The protein below binds the small molecule below.
Small molecule (SMILES): CC(=O)N[C@H]1[C@H](O[C@H]2[C@H](O)[C@@H](NC(C)=O)CO[C@@H]2CO)O[C@H](CO)[C@@H](O[C@@H]2O[C@H](CO)[C@@H](O)[C@H](O)[C@@H]2O)[C@@H]1O

Binding-site contacts:
Ligand atom O7 contacts residue ASN77 of chain 51.F at 3.4 Å (h-bond).
Ligand atom N2 contacts residue GLY75 of chain 51.F at 2.6 Å (h-bond).
Ligand atom C3 contacts residue GLY75 of chain 51.F at 4.4 Å.
Ligand atom C7 contacts residue NAG1 of chain 51.K at 4.3 Å.
Ligand atom C8 contacts residue ASN77 of chain 51.F at 3.7 Å.
Ligand atom O7 contacts residue NAG1 of chain 51.K at 3.4 Å.
Ligand atom C8 contacts residue GLY75 of chain 51.F at 2.5 Å.
Ligand atom C7 contacts residue ASN77 of chain 51.F at 3.8 Å.
Ligand atom C7 contacts residue GLY75 of chain 51.F at 2.9 Å.
Ligand atom C4 contacts residue ASN96 of chain 51.F at 4.2 Å.
Ligand atom C1 contacts residue ASN96 of chain 51.F at 1.4 Å.
Ligand atom C7 contacts residue ASN96 of chain 51.F at 3.5 Å.
Ligand atom C2 contacts residue ASN96 of chain 51.F at 2.6 Å.
Ligand atom C2 contacts residue GLY75 of chain 51.F at 3.8 Å.
Ligand atom O7 contacts residue ASN96 of chain 51.F at 3.4 Å (h-bond).
Ligand atom C1 contacts residue GLY75 of chain 51.F at 3.9 Å.
Ligand atom O7 contacts residue GLY75 of chain 51.F at 4.0 Å.
Ligand atom C8 contacts residue LYS76 of chain 51.F at 4.0 Å.
Ligand atom O5 contacts residue ASN96 of chain 51.F at 2.2 Å (h-bond).
Ligand atom C8 contacts residue NAG1 of chain 51.K at 4.3 Å.
Ligand atom N2 contacts residue ASN96 of chain 51.F at 3.1 Å (h-bond).
Ligand atom C3 contacts residue ASN96 of chain 51.F at 3.8 Å.
Ligand atom C5 contacts residue ASN96 of chain 51.F at 3.5 Å.

Sequence of chain 51.F:
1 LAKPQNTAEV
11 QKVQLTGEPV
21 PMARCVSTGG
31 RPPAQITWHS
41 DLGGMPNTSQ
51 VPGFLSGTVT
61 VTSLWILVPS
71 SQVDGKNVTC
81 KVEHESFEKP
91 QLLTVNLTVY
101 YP